Binding-site contacts:
Ligand atom CAS contacts residue VAL64 of chain 1.A at 3.9 Å (hydrophobic).
Ligand atom OAX contacts residue LEU63 of chain 1.A at 3.4 Å.
Ligand atom CAT contacts residue ARG60 of chain 1.A at 3.5 Å.
Ligand atom O5 contacts residue ARG60 of chain 1.A at 3.9 Å.
Ligand atom O2 contacts residue LYS191 of chain 1.A at 3.7 Å.
Ligand atom C1 contacts residue GLU190 of chain 1.A at 3.9 Å.
Ligand atom NAL contacts residue GLU190 of chain 1.A at 3.4 Å (salt-bridge).
Ligand atom OAX contacts residue PRO229 of chain 1.A at 3.1 Å.
Ligand atom NAN contacts residue ARG60 of chain 1.A at 3.2 Å (salt-bridge).
Ligand atom CAV contacts residue TRP189 of chain 1.A at 3.4 Å (hydrophobic).
Ligand atom SAO contacts residue THR38 of chain 2.A at 3.9 Å.
Ligand atom CAW contacts residue PRO188 of chain 1.A at 3.8 Å (hydrophobic).
Ligand atom CAS contacts residue VAL40 of chain 2.A at 3.6 Å (hydrophobic).
Ligand atom O3 contacts residue GLU190 of chain 1.A at 2.9 Å (salt-bridge).
Ligand atom NAP contacts residue LYS191 of chain 1.A at 3.6 Å.
Ligand atom C2 contacts residue GLU190 of chain 1.A at 3.3 Å.
Ligand atom CAR contacts residue ARG60 of chain 1.A at 3.6 Å.
Ligand atom NAP contacts residue THR38 of chain 2.A at 3.5 Å (h-bond).
Ligand atom NAP contacts residue ARG60 of chain 1.A at 3.2 Å (salt-bridge).
Ligand atom CAR contacts residue VAL40 of chain 2.A at 3.8 Å (hydrophobic).
Ligand atom NAP contacts residue GLU190 of chain 1.A at 3.9 Å.
Ligand atom CAQ contacts residue THR38 of chain 2.A at 3.5 Å.
Ligand atom CAQ contacts residue VAL40 of chain 2.A at 3.6 Å (hydrophobic).
Ligand atom CAW contacts residue GLU190 of chain 1.A at 3.5 Å.
Ligand atom NAN contacts residue LYS191 of chain 1.A at 3.4 Å.
Ligand atom NAL contacts residue ARG60 of chain 1.A at 3.8 Å.
Ligand atom CAT contacts residue VAL64 of chain 1.A at 3.8 Å (hydrophobic).
Ligand atom O3 contacts residue TYR226 of chain 1.A at 3.6 Å.
Ligand atom CAM contacts residue THR38 of chain 2.A at 3.7 Å.
Ligand atom CAS contacts residue ARG60 of chain 1.A at 3.7 Å.
Ligand atom CAU contacts residue ARG60 of chain 1.A at 3.9 Å.
Ligand atom CAQ contacts residue ARG60 of chain 1.A at 3.5 Å.
Ligand atom NAN contacts residue THR38 of chain 2.A at 2.8 Å (h-bond).
Ligand atom CAV contacts residue PRO188 of chain 1.A at 3.8 Å (hydrophobic).
Ligand atom CAM contacts residue ARG60 of chain 1.A at 3.7 Å.
Ligand atom CAM contacts residue LYS191 of chain 1.A at 3.7 Å.
Ligand atom C4 contacts residue ASN187 of chain 1.A at 3.6 Å.
Ligand atom O2 contacts residue ALA192 of chain 1.A at 2.9 Å (h-bond).
Ligand atom O2 contacts residue GLU190 of chain 1.A at 3.8 Å.
Ligand atom OAX contacts residue ARG60 of chain 1.A at 3.8 Å.

Sequence of chain 2.A:
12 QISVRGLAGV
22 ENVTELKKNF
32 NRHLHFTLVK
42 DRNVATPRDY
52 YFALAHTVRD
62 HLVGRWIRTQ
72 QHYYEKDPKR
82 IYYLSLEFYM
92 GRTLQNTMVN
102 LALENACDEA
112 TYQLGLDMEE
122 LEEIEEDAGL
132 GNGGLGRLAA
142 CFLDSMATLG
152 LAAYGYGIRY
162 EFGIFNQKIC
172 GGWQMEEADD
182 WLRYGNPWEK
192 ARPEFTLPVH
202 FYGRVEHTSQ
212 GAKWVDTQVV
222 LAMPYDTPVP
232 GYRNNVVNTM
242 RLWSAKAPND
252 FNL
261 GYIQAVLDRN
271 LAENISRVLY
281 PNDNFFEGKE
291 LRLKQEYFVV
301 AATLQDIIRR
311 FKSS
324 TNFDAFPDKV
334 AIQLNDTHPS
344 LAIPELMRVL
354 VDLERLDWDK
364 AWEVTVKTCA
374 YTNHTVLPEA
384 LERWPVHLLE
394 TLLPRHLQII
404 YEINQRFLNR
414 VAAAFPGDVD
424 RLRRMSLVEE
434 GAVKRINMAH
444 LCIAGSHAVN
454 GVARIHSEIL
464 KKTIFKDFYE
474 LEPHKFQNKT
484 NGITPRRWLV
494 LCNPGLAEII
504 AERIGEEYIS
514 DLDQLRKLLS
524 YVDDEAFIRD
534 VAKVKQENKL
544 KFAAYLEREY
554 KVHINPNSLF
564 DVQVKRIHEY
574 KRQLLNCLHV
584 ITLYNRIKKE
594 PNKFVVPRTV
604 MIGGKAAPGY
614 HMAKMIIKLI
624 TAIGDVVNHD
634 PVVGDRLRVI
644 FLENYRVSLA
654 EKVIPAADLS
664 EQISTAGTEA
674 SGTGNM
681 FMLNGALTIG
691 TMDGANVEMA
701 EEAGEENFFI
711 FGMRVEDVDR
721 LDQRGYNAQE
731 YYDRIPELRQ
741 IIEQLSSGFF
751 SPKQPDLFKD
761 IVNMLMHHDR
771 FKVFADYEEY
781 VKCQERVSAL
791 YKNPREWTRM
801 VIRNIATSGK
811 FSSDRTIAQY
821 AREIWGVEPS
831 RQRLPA

Sequence of chain 1.A:
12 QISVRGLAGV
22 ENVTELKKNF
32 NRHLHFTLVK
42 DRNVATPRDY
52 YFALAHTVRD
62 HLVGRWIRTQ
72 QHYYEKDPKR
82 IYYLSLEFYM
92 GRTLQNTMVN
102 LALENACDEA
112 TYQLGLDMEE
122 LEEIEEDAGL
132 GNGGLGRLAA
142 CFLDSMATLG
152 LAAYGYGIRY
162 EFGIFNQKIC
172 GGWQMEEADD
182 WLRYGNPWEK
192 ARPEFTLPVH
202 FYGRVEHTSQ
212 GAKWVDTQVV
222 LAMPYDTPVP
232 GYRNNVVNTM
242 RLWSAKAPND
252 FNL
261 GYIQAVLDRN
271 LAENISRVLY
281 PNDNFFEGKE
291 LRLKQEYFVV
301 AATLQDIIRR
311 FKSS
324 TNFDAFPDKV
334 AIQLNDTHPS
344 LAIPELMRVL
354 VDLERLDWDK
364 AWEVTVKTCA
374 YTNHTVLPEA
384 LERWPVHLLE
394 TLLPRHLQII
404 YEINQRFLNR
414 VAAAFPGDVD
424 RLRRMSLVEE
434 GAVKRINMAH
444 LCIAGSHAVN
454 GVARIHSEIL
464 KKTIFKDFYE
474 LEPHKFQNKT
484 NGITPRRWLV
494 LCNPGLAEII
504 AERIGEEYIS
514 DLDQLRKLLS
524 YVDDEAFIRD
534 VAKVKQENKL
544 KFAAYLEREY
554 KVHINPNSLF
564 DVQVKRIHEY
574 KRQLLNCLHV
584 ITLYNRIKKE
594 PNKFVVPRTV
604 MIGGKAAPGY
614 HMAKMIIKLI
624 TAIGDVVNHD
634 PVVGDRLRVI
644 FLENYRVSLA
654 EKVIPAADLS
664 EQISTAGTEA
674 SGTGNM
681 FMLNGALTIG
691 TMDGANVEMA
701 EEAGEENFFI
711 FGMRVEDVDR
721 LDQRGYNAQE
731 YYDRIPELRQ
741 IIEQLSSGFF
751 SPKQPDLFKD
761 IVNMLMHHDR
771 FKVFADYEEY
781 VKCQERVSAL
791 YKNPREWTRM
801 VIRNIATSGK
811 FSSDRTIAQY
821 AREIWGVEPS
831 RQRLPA

The protein below binds the small molecule below.
Small molecule (SMILES): OC[C@H]1O[C@@H](NC(=S)N/N=C\c2ccc(O)cc2)[C@H](O)[C@@H](O)[C@@H]1O